Sequence of chain 1.P:
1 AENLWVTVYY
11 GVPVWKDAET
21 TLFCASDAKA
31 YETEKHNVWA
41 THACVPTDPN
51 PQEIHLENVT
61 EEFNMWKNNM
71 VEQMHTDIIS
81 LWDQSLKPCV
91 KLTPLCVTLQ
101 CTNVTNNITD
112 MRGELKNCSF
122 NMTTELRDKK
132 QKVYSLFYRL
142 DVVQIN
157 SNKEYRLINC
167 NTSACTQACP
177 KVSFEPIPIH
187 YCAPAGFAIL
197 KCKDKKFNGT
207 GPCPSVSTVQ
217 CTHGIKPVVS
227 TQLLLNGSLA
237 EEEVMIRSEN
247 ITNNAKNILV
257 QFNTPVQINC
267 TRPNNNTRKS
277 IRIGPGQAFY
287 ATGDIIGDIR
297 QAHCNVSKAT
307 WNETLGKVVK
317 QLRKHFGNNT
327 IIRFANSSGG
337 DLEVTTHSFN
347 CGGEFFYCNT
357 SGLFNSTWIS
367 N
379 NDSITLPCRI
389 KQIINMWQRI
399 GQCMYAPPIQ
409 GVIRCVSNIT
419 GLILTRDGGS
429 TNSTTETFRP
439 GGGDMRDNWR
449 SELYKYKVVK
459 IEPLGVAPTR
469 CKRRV

A small-molecule ligand and the protein it binds are described below.
Small molecule (SMILES): CC(=O)N[C@H]1[C@H](O[C@H]2[C@H](O)[C@@H](NC(C)=O)CO[C@@H]2CO)O[C@H](CO)[C@@H](O[C@@H]2O[C@H](CO)[C@@H](O)[C@H](O)[C@@H]2O)[C@@H]1O

Binding-site contacts:
Ligand atom N2 contacts residue SER357 of chain 1.P at 4.2 Å.
Ligand atom C8 contacts residue SER333 of chain 1.P at 3.9 Å.
Ligand atom C1 contacts residue SER357 of chain 1.P at 4.0 Å.
Ligand atom O7 contacts residue ASN355 of chain 1.P at 3.6 Å.
Ligand atom C4 contacts residue ASN332 of chain 1.P at 4.1 Å.
Ligand atom O4 contacts residue NAG2 of chain 1.DB at 4.1 Å.
Ligand atom C5 contacts residue BMA3 of chain 1.DB at 4.4 Å.
Ligand atom O3 contacts residue NAG1 of chain 1.DB at 4.4 Å.
Ligand atom O5 contacts residue ASN332 of chain 1.P at 2.1 Å (h-bond).
Ligand atom C8 contacts residue THR341 of chain 1.P at 3.9 Å.
Ligand atom C6 contacts residue NAG2 of chain 1.DB at 3.6 Å.
Ligand atom C3 contacts residue NAG2 of chain 1.DB at 4.3 Å.
Ligand atom O6 contacts residue NAG2 of chain 1.DB at 3.5 Å (h-bond).
Ligand atom C2 contacts residue ASN332 of chain 1.P at 2.5 Å.
Ligand atom N2 contacts residue SER333 of chain 1.P at 3.8 Å.
Ligand atom O5 contacts residue SER357 of chain 1.P at 4.5 Å.
Ligand atom C7 contacts residue NAG1 of chain 1.DB at 4.2 Å.
Ligand atom O7 contacts residue SER357 of chain 1.P at 3.6 Å (h-bond).
Ligand atom C7 contacts residue ASN332 of chain 1.P at 3.9 Å.
Ligand atom N2 contacts residue ASN332 of chain 1.P at 3.1 Å (h-bond).
Ligand atom C5 contacts residue NAG1 of chain 1.DB at 4.3 Å.
Ligand atom C3 contacts residue ASN332 of chain 1.P at 3.8 Å.
Ligand atom O7 contacts residue NAG1 of chain 1.DB at 3.1 Å (h-bond).
Ligand atom C2 contacts residue SER357 of chain 1.P at 4.0 Å.
Ligand atom C5 contacts residue ASN332 of chain 1.P at 3.4 Å.
Ligand atom O7 contacts residue ASN332 of chain 1.P at 4.2 Å.
Ligand atom O6 contacts residue ASN332 of chain 1.P at 4.1 Å.
Ligand atom C1 contacts residue ASN332 of chain 1.P at 1.4 Å.
Ligand atom C7 contacts residue SER333 of chain 1.P at 4.4 Å.
Ligand atom C7 contacts residue SER357 of chain 1.P at 4.0 Å.
Ligand atom C6 contacts residue ASN332 of chain 1.P at 4.4 Å.
Ligand atom N2 contacts residue NAG2 of chain 1.DB at 4.4 Å.